The protein below binds the small molecule below.
Small molecule (SMILES): CC(=O)N[C@@H]1[C@@H](O)[C@H](O)[C@@H](CO)O[C@H]1O

Binding-site contacts:
Ligand atom C3 contacts residue TRP97 of chain 11.F at 2.7 Å (hydrophobic).
Ligand atom C4 contacts residue TRP97 of chain 11.F at 4.1 Å (hydrophobic).
Ligand atom O3 contacts residue PRO95 of chain 11.F at 4.4 Å.
Ligand atom N2 contacts residue TRP97 of chain 11.F at 2.4 Å (h-bond).
Ligand atom C5 contacts residue ASN269 of chain 11.F at 3.0 Å.
Ligand atom C1 contacts residue ASN269 of chain 11.F at 1.4 Å.
Ligand atom C2 contacts residue TRP97 of chain 11.F at 3.1 Å (hydrophobic).
Ligand atom C1 contacts residue TRP97 of chain 11.F at 4.2 Å (hydrophobic).
Ligand atom C8 contacts residue TRP97 of chain 11.F at 4.0 Å (hydrophobic).
Ligand atom C6 contacts residue ASN269 of chain 11.F at 4.3 Å.
Ligand atom C4 contacts residue ASN269 of chain 11.F at 3.7 Å.
Ligand atom C8 contacts residue PRO99 of chain 11.F at 3.9 Å (hydrophobic).
Ligand atom N2 contacts residue ASN269 of chain 11.F at 2.8 Å (h-bond).
Ligand atom O3 contacts residue ASN269 of chain 11.F at 4.4 Å.
Ligand atom C7 contacts residue ASN269 of chain 11.F at 3.5 Å.
Ligand atom C7 contacts residue TRP97 of chain 11.F at 3.3 Å (hydrophobic).
Ligand atom O5 contacts residue ASN269 of chain 11.F at 2.4 Å (h-bond).
Ligand atom C2 contacts residue ASN269 of chain 11.F at 2.5 Å.
Ligand atom O7 contacts residue TRP97 of chain 11.F at 3.8 Å.
Ligand atom O3 contacts residue TRP97 of chain 11.F at 2.5 Å (h-bond).
Ligand atom C3 contacts residue ASN269 of chain 11.F at 3.1 Å.
Ligand atom O4 contacts residue TRP97 of chain 11.F at 3.8 Å.
Ligand atom O7 contacts residue ASN269 of chain 11.F at 3.4 Å (h-bond).

Sequence of chain 11.F:
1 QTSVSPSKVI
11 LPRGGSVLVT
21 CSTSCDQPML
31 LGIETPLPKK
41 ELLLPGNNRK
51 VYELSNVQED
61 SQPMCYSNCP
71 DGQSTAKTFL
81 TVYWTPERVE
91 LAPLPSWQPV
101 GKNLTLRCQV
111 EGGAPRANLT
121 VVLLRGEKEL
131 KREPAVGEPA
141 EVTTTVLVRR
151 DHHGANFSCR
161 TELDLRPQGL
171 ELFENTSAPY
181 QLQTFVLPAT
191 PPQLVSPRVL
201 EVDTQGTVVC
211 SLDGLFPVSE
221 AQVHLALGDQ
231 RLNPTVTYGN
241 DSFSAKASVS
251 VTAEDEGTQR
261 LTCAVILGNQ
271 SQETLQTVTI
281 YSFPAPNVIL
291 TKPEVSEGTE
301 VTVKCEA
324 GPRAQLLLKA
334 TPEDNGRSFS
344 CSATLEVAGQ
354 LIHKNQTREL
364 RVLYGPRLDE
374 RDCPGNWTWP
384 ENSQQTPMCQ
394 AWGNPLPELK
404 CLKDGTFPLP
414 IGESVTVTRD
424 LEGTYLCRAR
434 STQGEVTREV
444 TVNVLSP